Binding-site contacts:
Ligand atom C8 contacts residue ASN275 of chain 2.A at 3.6 Å.
Ligand atom C6 contacts residue ASN286 of chain 2.A at 4.2 Å.
Ligand atom C7 contacts residue ASN275 of chain 2.A at 4.3 Å.
Ligand atom C5 contacts residue ASN286 of chain 2.A at 3.3 Å.
Ligand atom O7 contacts residue ASN286 of chain 2.A at 3.8 Å.
Ligand atom C1 contacts residue ASN286 of chain 2.A at 1.5 Å.
Ligand atom C7 contacts residue ASN286 of chain 2.A at 4.0 Å.
Ligand atom C4 contacts residue ASN286 of chain 2.A at 4.2 Å.
Ligand atom O5 contacts residue ASN286 of chain 2.A at 2.0 Å (h-bond).
Ligand atom O7 contacts residue ASN275 of chain 2.A at 4.0 Å.
Ligand atom N2 contacts residue ASN286 of chain 2.A at 3.5 Å (h-bond).
Ligand atom C2 contacts residue ASN286 of chain 2.A at 2.9 Å.
Ligand atom C3 contacts residue ASN286 of chain 2.A at 4.0 Å.

A small-molecule ligand and the protein it binds are described below.
Small molecule (SMILES): CC(=O)N[C@@H]1[C@@H](O)[C@H](O)[C@@H](CO)O[C@H]1O

Sequence of chain 2.A:
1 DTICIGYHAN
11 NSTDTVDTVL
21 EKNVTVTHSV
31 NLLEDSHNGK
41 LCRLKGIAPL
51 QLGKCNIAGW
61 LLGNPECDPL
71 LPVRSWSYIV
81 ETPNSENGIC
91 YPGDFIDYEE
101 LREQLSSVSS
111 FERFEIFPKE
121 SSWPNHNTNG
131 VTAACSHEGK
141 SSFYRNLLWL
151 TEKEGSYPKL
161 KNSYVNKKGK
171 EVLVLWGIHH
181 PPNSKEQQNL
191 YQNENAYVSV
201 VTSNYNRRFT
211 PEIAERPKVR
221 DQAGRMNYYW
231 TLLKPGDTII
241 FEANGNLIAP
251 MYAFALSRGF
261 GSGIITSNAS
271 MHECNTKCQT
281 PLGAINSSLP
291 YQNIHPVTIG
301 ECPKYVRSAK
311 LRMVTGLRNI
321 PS